A protein and the small-molecule ligand that binds it are described below.
Small molecule (SMILES): CC(=O)N[C@@H]1[C@@H](O)[C@H](O)[C@@H](CO)O[C@H]1O

Sequence of chain 1.B:
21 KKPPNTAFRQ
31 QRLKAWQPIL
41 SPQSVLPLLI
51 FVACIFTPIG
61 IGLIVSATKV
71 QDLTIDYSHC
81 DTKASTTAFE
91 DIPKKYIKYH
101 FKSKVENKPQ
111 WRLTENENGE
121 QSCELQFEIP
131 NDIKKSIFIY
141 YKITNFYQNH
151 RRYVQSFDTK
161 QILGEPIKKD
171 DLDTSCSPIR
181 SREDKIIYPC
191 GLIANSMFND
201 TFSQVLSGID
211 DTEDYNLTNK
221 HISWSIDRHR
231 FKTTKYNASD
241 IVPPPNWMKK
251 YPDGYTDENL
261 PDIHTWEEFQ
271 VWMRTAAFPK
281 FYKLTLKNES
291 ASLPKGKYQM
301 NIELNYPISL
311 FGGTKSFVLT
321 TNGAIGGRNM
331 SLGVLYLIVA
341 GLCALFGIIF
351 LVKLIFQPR

Binding-site contacts:
Ligand atom C6 contacts residue ASP214 of chain 1.B at 3.8 Å.
Ligand atom C2 contacts residue ASN216 of chain 1.B at 2.5 Å.
Ligand atom C7 contacts residue ASN216 of chain 1.B at 3.6 Å.
Ligand atom C8 contacts residue LEU217 of chain 1.B at 4.5 Å (hydrophobic).
Ligand atom O5 contacts residue VAL205 of chain 1.B at 4.2 Å.
Ligand atom C4 contacts residue ASN216 of chain 1.B at 4.2 Å.
Ligand atom C8 contacts residue ASN216 of chain 1.B at 3.8 Å.
Ligand atom C3 contacts residue ASN216 of chain 1.B at 3.8 Å.
Ligand atom C1 contacts residue ASN216 of chain 1.B at 1.4 Å.
Ligand atom N2 contacts residue ASN216 of chain 1.B at 2.9 Å (h-bond).
Ligand atom O5 contacts residue ASN216 of chain 1.B at 2.4 Å (h-bond).
Ligand atom C5 contacts residue ASN216 of chain 1.B at 3.7 Å.
Ligand atom C6 contacts residue VAL205 of chain 1.B at 4.4 Å (hydrophobic).
Ligand atom O7 contacts residue ASN216 of chain 1.B at 4.5 Å.